Sequence of chain 1.E:
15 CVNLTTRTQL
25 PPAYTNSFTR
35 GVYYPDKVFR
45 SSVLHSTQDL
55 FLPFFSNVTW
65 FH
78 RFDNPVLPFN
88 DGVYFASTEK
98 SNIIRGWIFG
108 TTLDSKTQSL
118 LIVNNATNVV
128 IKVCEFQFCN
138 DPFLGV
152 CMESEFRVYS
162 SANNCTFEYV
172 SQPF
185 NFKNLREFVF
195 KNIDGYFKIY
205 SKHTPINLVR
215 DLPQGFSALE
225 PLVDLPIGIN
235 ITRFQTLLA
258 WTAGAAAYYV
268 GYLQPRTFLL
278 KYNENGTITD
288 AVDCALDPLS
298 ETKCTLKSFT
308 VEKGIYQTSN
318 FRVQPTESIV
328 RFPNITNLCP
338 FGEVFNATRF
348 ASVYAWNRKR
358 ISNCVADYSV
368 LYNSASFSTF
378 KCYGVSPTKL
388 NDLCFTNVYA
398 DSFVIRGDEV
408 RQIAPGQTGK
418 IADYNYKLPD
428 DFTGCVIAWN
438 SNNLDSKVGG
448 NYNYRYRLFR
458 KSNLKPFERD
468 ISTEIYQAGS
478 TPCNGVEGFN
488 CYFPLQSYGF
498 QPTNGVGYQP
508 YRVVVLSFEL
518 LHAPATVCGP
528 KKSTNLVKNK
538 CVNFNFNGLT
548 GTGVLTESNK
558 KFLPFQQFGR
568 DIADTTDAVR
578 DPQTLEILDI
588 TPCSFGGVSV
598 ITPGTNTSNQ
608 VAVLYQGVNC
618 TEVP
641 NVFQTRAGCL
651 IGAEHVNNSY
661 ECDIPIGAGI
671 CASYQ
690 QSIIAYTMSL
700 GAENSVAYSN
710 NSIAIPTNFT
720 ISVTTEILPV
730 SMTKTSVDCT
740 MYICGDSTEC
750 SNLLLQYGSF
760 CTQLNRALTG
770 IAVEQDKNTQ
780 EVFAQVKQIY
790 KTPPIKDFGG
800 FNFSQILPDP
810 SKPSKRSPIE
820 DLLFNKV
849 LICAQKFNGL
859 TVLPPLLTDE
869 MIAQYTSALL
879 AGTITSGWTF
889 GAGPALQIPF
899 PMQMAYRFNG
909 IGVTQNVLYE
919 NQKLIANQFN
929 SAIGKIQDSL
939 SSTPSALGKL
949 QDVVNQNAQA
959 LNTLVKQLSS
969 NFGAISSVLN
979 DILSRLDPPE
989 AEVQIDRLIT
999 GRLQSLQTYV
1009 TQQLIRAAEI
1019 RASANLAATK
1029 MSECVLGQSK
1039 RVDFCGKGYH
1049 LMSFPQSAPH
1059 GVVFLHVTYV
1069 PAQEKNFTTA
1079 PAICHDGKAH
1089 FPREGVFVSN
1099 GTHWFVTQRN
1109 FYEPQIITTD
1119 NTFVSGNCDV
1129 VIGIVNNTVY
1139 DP

Binding-site contacts:
Ligand atom C5 contacts residue ASN1074 of chain 1.B at 3.7 Å.
Ligand atom C1 contacts residue GLN895 of chain 1.E at 4.1 Å.
Ligand atom C4 contacts residue ASN1074 of chain 1.B at 4.2 Å.
Ligand atom C8 contacts residue LYS1073 of chain 1.B at 3.8 Å.
Ligand atom O5 contacts residue ASN1074 of chain 1.B at 2.4 Å (h-bond).
Ligand atom C1 contacts residue ASN1074 of chain 1.B at 1.4 Å.
Ligand atom C3 contacts residue ASN1074 of chain 1.B at 3.8 Å.
Ligand atom C5 contacts residue ALA706 of chain 1.B at 3.7 Å (hydrophobic).
Ligand atom C8 contacts residue GLU1072 of chain 1.B at 3.5 Å.
Ligand atom C6 contacts residue ALA706 of chain 1.B at 4.1 Å (hydrophobic).
Ligand atom N2 contacts residue ASN1074 of chain 1.B at 2.9 Å (h-bond).
Ligand atom C7 contacts residue ASN1074 of chain 1.B at 3.5 Å.
Ligand atom C8 contacts residue ASN1074 of chain 1.B at 4.0 Å.
Ligand atom O7 contacts residue ASN1074 of chain 1.B at 3.7 Å.
Ligand atom C2 contacts residue ASN1074 of chain 1.B at 2.5 Å.
Ligand atom O6 contacts residue ALA706 of chain 1.B at 3.5 Å.
Ligand atom O5 contacts residue ALA706 of chain 1.B at 4.4 Å.

Sequence of chain 1.B:
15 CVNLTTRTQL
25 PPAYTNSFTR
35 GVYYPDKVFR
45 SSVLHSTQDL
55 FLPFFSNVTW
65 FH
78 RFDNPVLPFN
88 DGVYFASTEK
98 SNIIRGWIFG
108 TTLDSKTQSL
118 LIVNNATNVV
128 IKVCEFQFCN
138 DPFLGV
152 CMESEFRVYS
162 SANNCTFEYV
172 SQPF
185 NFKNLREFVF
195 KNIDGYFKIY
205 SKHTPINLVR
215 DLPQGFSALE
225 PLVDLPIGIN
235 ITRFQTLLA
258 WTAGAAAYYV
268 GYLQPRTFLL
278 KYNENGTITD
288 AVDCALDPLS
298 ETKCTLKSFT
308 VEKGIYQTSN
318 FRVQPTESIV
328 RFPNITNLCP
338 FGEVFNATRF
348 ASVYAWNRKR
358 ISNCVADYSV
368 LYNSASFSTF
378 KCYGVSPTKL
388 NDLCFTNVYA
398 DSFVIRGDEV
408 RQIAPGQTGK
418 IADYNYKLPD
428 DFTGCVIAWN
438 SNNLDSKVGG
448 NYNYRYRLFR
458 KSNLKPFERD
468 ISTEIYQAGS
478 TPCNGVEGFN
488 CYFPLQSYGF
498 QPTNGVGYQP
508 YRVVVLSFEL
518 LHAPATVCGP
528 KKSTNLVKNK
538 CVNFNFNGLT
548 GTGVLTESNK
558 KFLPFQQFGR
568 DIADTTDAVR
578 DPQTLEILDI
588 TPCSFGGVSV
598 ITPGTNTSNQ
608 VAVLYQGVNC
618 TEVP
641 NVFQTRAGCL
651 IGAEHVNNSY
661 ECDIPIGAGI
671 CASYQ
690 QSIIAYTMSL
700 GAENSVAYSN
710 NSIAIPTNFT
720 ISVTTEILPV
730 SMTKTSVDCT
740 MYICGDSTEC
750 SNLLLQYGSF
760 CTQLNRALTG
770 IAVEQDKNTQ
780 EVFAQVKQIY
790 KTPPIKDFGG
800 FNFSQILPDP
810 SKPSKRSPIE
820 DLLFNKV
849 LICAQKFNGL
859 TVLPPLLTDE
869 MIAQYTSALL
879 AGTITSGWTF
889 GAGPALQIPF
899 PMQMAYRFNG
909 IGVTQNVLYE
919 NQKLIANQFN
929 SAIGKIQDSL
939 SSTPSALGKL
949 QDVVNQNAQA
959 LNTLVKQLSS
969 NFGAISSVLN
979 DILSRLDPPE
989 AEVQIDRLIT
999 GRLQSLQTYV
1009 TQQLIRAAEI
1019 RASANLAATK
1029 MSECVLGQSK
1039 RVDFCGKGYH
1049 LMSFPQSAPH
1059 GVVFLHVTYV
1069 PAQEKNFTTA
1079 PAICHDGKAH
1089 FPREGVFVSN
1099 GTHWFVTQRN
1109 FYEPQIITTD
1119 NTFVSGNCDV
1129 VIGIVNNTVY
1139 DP

The small molecule below binds the protein below.
Small molecule (SMILES): CC(=O)N[C@@H]1[C@@H](O)[C@H](O)[C@@H](CO)O[C@H]1O